Sequence of chain 1.B:
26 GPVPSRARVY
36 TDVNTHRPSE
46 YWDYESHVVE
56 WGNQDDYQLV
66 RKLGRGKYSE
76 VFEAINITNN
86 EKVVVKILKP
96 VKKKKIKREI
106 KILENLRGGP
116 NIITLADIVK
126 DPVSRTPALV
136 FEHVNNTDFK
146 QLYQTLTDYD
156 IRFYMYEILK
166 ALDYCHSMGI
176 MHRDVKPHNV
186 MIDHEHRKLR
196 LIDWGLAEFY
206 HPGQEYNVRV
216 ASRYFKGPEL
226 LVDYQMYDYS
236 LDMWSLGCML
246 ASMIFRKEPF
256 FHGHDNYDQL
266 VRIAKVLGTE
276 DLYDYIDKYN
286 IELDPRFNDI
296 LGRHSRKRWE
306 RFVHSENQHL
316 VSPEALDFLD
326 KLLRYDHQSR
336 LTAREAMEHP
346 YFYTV

This small molecule binds to this protein.
Small molecule (SMILES): CCc1ccccc1-c1ccc(CN)cc1Cl

Binding-site contacts:
Ligand atom C2 contacts residue ASP126 of chain 1.B at 4.0 Å.
Ligand atom C6 contacts residue ASP126 of chain 1.B at 3.8 Å.
Ligand atom C1 contacts residue ASP126 of chain 1.B at 4.3 Å.
Ligand atom CL contacts residue LEU64 of chain 1.B at 3.8 Å.
Ligand atom C5 contacts residue LYS125 of chain 1.B at 3.7 Å.
Ligand atom C1 contacts residue ILE92 of chain 1.B at 3.7 Å (hydrophobic).
Ligand atom C2 contacts residue ILE92 of chain 1.B at 3.9 Å (hydrophobic).
Ligand atom CL contacts residue TYR62 of chain 1.B at 4.3 Å.
Ligand atom C6 contacts residue LYS125 of chain 1.B at 4.0 Å.
Ligand atom C12 contacts residue TYR62 of chain 1.B at 3.4 Å (hydrophobic).
Ligand atom CL contacts residue VAL90 of chain 1.B at 3.9 Å.
Ligand atom C6 contacts residue VAL124 of chain 1.B at 4.4 Å (hydrophobic).
Ligand atom C12 contacts residue GLN59 of chain 1.B at 4.2 Å.
Ligand atom C6 contacts residue ALA133 of chain 1.B at 4.2 Å (hydrophobic).
Ligand atom C1 contacts residue LEU64 of chain 1.B at 4.0 Å (hydrophobic).
Ligand atom C4 contacts residue ASP126 of chain 1.B at 3.6 Å.
Ligand atom C4 contacts residue THR131 of chain 1.B at 3.2 Å.
Ligand atom C4 contacts residue ALA133 of chain 1.B at 3.8 Å (hydrophobic).
Ligand atom N contacts residue ASP60 of chain 1.B at 3.5 Å.
Ligand atom N contacts residue GLN59 of chain 1.B at 3.3 Å (h-bond).
Ligand atom C14 contacts residue GLN59 of chain 1.B at 4.1 Å.
Ligand atom C3 contacts residue ASP126 of chain 1.B at 3.7 Å.
Ligand atom C5 contacts residue ALA133 of chain 1.B at 3.5 Å (hydrophobic).
Ligand atom C11 contacts residue GLN59 of chain 1.B at 4.0 Å.
Ligand atom C9 contacts residue ASP126 of chain 1.B at 4.2 Å.
Ligand atom C4 contacts residue PRO132 of chain 1.B at 4.3 Å (hydrophobic).
Ligand atom C13 contacts residue GLN59 of chain 1.B at 3.5 Å.
Ligand atom C contacts residue ASP126 of chain 1.B at 3.4 Å.
Ligand atom C9 contacts residue GLN59 of chain 1.B at 4.4 Å.
Ligand atom C11 contacts residue TYR62 of chain 1.B at 3.8 Å (hydrophobic).
Ligand atom C3 contacts residue ILE92 of chain 1.B at 3.8 Å (hydrophobic).
Ligand atom N contacts residue TYR62 of chain 1.B at 2.8 Å (h-bond).
Ligand atom C8 contacts residue GLN59 of chain 1.B at 4.3 Å.
Ligand atom C4 contacts residue ILE92 of chain 1.B at 4.2 Å (hydrophobic).
Ligand atom C5 contacts residue THR131 of chain 1.B at 3.4 Å.
Ligand atom C7 contacts residue ASP126 of chain 1.B at 4.1 Å.
Ligand atom C6 contacts residue GLN59 of chain 1.B at 4.3 Å.
Ligand atom C13 contacts residue TYR62 of chain 1.B at 3.2 Å (hydrophobic).
Ligand atom C5 contacts residue VAL124 of chain 1.B at 4.3 Å (hydrophobic).
Ligand atom C5 contacts residue ASP126 of chain 1.B at 3.3 Å.